Sequence of chain 1.B:
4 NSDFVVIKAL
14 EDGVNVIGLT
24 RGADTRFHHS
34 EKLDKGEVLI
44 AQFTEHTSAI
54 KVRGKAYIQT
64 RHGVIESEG

This small molecule binds to this protein.
Small molecule (SMILES): N[C@@H](Cc1c[nH]c2ccccc12)C(=O)O

Sequence of chain 1.A:
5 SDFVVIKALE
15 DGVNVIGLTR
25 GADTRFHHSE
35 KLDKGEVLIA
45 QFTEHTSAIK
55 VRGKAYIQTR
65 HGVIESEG

Binding-site contacts:
Ligand atom OXT contacts residue THR47 of chain 1.B at 2.5 Å (h-bond).
Ligand atom CH2 contacts residue GLY21 of chain 1.B at 3.6 Å.
Ligand atom CA contacts residue SER51 of chain 1.A at 4.0 Å.
Ligand atom O contacts residue SER51 of chain 1.A at 2.9 Å (h-bond).
Ligand atom O contacts residue THR47 of chain 1.B at 3.6 Å.
Ligand atom O contacts residue ARG24 of chain 1.A at 3.5 Å.
Ligand atom CD1 contacts residue THR47 of chain 1.B at 3.7 Å.
Ligand atom OXT contacts residue HIS49 of chain 1.B at 3.9 Å.
Ligand atom NE1 contacts residue ALA44 of chain 1.B at 4.0 Å.
Ligand atom CA contacts residue THR23 of chain 1.A at 3.8 Å.
Ligand atom CB contacts residue THR28 of chain 1.A at 3.8 Å.
Ligand atom C contacts residue GLY25 of chain 1.A at 3.6 Å.
Ligand atom N contacts residue THR28 of chain 1.A at 3.0 Å (h-bond).
Ligand atom N contacts residue THR23 of chain 1.A at 2.9 Å (h-bond).
Ligand atom CZ2 contacts residue ILE53 of chain 1.B at 3.7 Å (hydrophobic).
Ligand atom CZ2 contacts residue THR50 of chain 1.B at 3.8 Å.
Ligand atom CD1 contacts residue SER51 of chain 1.A at 3.4 Å.
Ligand atom CE3 contacts residue HIS32 of chain 1.B at 4.0 Å.
Ligand atom CD2 contacts residue THR50 of chain 1.B at 4.1 Å.
Ligand atom C contacts residue THR47 of chain 1.B at 3.5 Å.
Ligand atom NE1 contacts residue GLN45 of chain 1.B at 3.0 Å (h-bond).
Ligand atom CD1 contacts residue GLN45 of chain 1.B at 3.9 Å.
Ligand atom CH2 contacts residue ILE20 of chain 1.B at 4.1 Å (hydrophobic).
Ligand atom N contacts residue GLY25 of chain 1.A at 2.9 Å (h-bond).
Ligand atom CG contacts residue SER51 of chain 1.A at 3.9 Å.
Ligand atom C contacts residue SER51 of chain 1.A at 3.5 Å.
Ligand atom CZ3 contacts residue HIS32 of chain 1.B at 4.1 Å.
Ligand atom CB contacts residue THR23 of chain 1.A at 3.8 Å.
Ligand atom N contacts residue ASP27 of chain 1.A at 3.3 Å (salt-bridge).
Ligand atom OXT contacts residue THR50 of chain 1.B at 2.9 Å (h-bond).
Ligand atom CE2 contacts residue GLN45 of chain 1.B at 4.0 Å.
Ligand atom O contacts residue GLY25 of chain 1.A at 3.2 Å (h-bond).
Ligand atom CZ2 contacts residue ALA44 of chain 1.B at 4.0 Å (hydrophobic).
Ligand atom CE2 contacts residue THR50 of chain 1.B at 4.0 Å.
Ligand atom C contacts residue THR50 of chain 1.B at 3.9 Å.
Ligand atom CA contacts residue THR28 of chain 1.A at 3.4 Å.
Ligand atom CZ3 contacts residue GLY21 of chain 1.B at 3.6 Å.
Ligand atom O contacts residue THR23 of chain 1.A at 4.0 Å.
Ligand atom CA contacts residue GLY25 of chain 1.A at 3.6 Å.
Ligand atom CB contacts residue SER51 of chain 1.A at 3.6 Å.